Binding-site contacts:
Ligand atom C24 contacts residue PRO63 of chain 1.A at 3.6 Å (hydrophobic).
Ligand atom C26 contacts residue PHE66 of chain 1.A at 3.4 Å (hydrophobic).
Ligand atom N7 contacts residue ALA11 of chain 1.A at 3.6 Å (h-bond).
Ligand atom N2 contacts residue VAL10 of chain 1.A at 3.3 Å (h-bond).
Ligand atom C13 contacts residue ILE62 of chain 1.A at 3.7 Å (hydrophobic).
Ligand atom N4 contacts residue GLU32 of chain 1.A at 2.6 Å (salt-bridge).
Ligand atom C3 contacts residue ALA11 of chain 1.A at 3.6 Å (hydrophobic).
Ligand atom N2 contacts residue PHE36 of chain 1.A at 3.5 Å.
Ligand atom N9 contacts residue PHE36 of chain 1.A at 3.5 Å.
Ligand atom C1 contacts residue PHE36 of chain 1.A at 3.4 Å (hydrophobic).
Ligand atom N7 contacts residue VAL10 of chain 1.A at 3.4 Å.
Ligand atom C5 contacts residue PHE36 of chain 1.A at 3.7 Å (hydrophobic).
Ligand atom N2 contacts residue ILE9 of chain 1.A at 3.5 Å (h-bond).
Ligand atom N7 contacts residue GLU32 of chain 1.A at 2.8 Å (salt-bridge).
Ligand atom C11 contacts residue NDP1 of chain 1.C at 3.7 Å.
Ligand atom C6 contacts residue NDP1 of chain 1.C at 3.6 Å.
Ligand atom N4 contacts residue PHE36 of chain 1.A at 3.6 Å.
Ligand atom C3 contacts residue GLU32 of chain 1.A at 3.5 Å.
Ligand atom C10 contacts residue NDP1 of chain 1.C at 3.7 Å.
Ligand atom C25 contacts residue MET33 of chain 1.A at 3.6 Å (hydrophobic).
Ligand atom C13 contacts residue ILE121 of chain 1.A at 3.3 Å (hydrophobic).
Ligand atom N9 contacts residue ILE9 of chain 1.A at 2.9 Å (h-bond).
Ligand atom C8 contacts residue MET33 of chain 1.A at 3.6 Å (hydrophobic).
Ligand atom C6 contacts residue PHE36 of chain 1.A at 3.6 Å (hydrophobic).
Ligand atom C1 contacts residue NDP1 of chain 1.C at 3.4 Å.
Ligand atom C3 contacts residue VAL10 of chain 1.A at 3.7 Å (hydrophobic).
Ligand atom C2 contacts residue SER61 of chain 1.A at 2.9 Å.
Ligand atom N7 contacts residue THR140 of chain 1.A at 3.6 Å (h-bond).
Ligand atom C8 contacts residue GLU32 of chain 1.A at 3.5 Å.
Ligand atom N9 contacts residue NDP1 of chain 1.C at 3.7 Å.
Ligand atom C2 contacts residue NDP1 of chain 1.C at 2.9 Å.
Ligand atom N2 contacts residue NDP1 of chain 1.C at 3.6 Å.
Ligand atom C1 contacts residue ILE9 of chain 1.A at 3.6 Å (hydrophobic).
Ligand atom O17 contacts residue SER61 of chain 1.A at 2.5 Å (h-bond).
Ligand atom C16 contacts residue SER61 of chain 1.A at 3.3 Å.
Ligand atom C25 contacts residue PRO63 of chain 1.A at 3.7 Å (hydrophobic).
Ligand atom N9 contacts residue TYR127 of chain 1.A at 3.3 Å (h-bond).
Ligand atom C23 contacts residue PRO63 of chain 1.A at 3.6 Å (hydrophobic).
Ligand atom N9 contacts residue ILE121 of chain 1.A at 3.2 Å (h-bond).
Ligand atom C5 contacts residue GLU32 of chain 1.A at 3.5 Å.

Sequence of chain 1.A:
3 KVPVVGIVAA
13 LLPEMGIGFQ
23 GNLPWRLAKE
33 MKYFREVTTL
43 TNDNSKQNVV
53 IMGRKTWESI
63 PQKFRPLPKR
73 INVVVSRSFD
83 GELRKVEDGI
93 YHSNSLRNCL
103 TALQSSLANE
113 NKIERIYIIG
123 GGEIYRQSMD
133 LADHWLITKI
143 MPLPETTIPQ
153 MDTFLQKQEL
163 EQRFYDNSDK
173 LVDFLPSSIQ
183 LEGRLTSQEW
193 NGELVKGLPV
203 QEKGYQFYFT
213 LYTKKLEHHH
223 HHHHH

A protein and the small-molecule ligand that binds it are described below.
Small molecule (SMILES): COc1cc(-c2ccc(C)cc2)cc([C@@H](C)C#Cc2c(C)nc(N)nc2N)c1